Binding-site contacts:
Ligand atom C5 contacts residue LEU148 of chain 1.A at 4.0 Å (hydrophobic).
Ligand atom O5 contacts residue GLY302 of chain 1.A at 4.1 Å.
Ligand atom C6 contacts residue GLU15 of chain 1.A at 3.3 Å.
Ligand atom O2 contacts residue ASP149 of chain 1.A at 2.6 Å (salt-bridge).
Ligand atom O3 contacts residue TYR198 of chain 1.A at 3.9 Å.
Ligand atom C2 contacts residue ASP149 of chain 1.A at 3.7 Å.
Ligand atom O6 contacts residue HIS16 of chain 1.A at 2.8 Å (h-bond).
Ligand atom O5 contacts residue ALA303 of chain 1.A at 3.7 Å.
Ligand atom C1 contacts residue ALA303 of chain 1.A at 4.2 Å (hydrophobic).
Ligand atom C6 contacts residue HIS16 of chain 1.A at 3.4 Å.
Ligand atom O3 contacts residue CYS145 of chain 1.A at 4.1 Å.
Ligand atom C6 contacts residue GLY302 of chain 1.A at 4.0 Å.
Ligand atom O4 contacts residue ASP18 of chain 1.A at 2.7 Å (salt-bridge).
Ligand atom C4 contacts residue LEU148 of chain 1.A at 3.9 Å (hydrophobic).
Ligand atom O3 contacts residue ASP18 of chain 1.A at 2.6 Å (salt-bridge).
Ligand atom O3 contacts residue ILE147 of chain 1.A at 4.2 Å.
Ligand atom C3 contacts residue ASP18 of chain 1.A at 3.5 Å.
Ligand atom C4 contacts residue ASP18 of chain 1.A at 3.4 Å.
Ligand atom O4 contacts residue TYR19 of chain 1.A at 3.9 Å.
Ligand atom C3 contacts residue ASP149 of chain 1.A at 3.8 Å.
Ligand atom O1 contacts residue ASP149 of chain 1.A at 3.6 Å (salt-bridge).
Ligand atom O4 contacts residue TYR198 of chain 1.A at 2.7 Å (h-bond).
Ligand atom C5 contacts residue GLU15 of chain 1.A at 3.9 Å.
Ligand atom C2 contacts residue TYR198 of chain 1.A at 3.6 Å (hydrophobic).
Ligand atom C3 contacts residue LEU148 of chain 1.A at 4.0 Å (hydrophobic).
Ligand atom O1 contacts residue ALA303 of chain 1.A at 4.0 Å.
Ligand atom O1 contacts residue GLY302 of chain 1.A at 4.1 Å.
Ligand atom O3 contacts residue GLY146 of chain 1.A at 3.0 Å (h-bond).
Ligand atom O2 contacts residue CYS145 of chain 1.A at 3.6 Å.
Ligand atom O5 contacts residue TYR198 of chain 1.A at 3.4 Å.
Ligand atom O6 contacts residue GLU15 of chain 1.A at 2.5 Å (salt-bridge).
Ligand atom O6 contacts residue LEU148 of chain 1.A at 4.2 Å.
Ligand atom C3 contacts residue GLY146 of chain 1.A at 4.2 Å.
Ligand atom O6 contacts residue GLY14 of chain 1.A at 4.1 Å.
Ligand atom O3 contacts residue LEU148 of chain 1.A at 3.9 Å.
Ligand atom C3 contacts residue TYR198 of chain 1.A at 3.9 Å (hydrophobic).
Ligand atom O1 contacts residue ARG9 of chain 1.A at 3.0 Å (salt-bridge).
Ligand atom C4 contacts residue TYR198 of chain 1.A at 3.8 Å (hydrophobic).
Ligand atom C1 contacts residue TYR198 of chain 1.A at 3.9 Å (hydrophobic).
Ligand atom C1 contacts residue ASP149 of chain 1.A at 4.2 Å.

Sequence of chain 1.A:
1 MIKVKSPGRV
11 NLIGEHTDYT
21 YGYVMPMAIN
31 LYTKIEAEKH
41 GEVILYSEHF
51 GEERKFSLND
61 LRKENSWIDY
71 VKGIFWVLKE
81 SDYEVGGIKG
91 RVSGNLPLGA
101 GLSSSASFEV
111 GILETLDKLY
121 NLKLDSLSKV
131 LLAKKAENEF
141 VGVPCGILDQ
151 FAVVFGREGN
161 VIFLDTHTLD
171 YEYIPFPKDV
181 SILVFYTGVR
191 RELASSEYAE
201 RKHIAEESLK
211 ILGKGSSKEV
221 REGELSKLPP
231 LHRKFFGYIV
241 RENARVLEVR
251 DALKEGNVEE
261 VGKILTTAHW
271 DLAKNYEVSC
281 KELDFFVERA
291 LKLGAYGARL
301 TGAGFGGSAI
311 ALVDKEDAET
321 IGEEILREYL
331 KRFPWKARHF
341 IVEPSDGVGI

This protein binds this small molecule.
Small molecule (SMILES): OC[C@H]1O[C@H](O)[C@H](O)[C@@H](O)[C@H]1O